Sequence of chain 1.J:
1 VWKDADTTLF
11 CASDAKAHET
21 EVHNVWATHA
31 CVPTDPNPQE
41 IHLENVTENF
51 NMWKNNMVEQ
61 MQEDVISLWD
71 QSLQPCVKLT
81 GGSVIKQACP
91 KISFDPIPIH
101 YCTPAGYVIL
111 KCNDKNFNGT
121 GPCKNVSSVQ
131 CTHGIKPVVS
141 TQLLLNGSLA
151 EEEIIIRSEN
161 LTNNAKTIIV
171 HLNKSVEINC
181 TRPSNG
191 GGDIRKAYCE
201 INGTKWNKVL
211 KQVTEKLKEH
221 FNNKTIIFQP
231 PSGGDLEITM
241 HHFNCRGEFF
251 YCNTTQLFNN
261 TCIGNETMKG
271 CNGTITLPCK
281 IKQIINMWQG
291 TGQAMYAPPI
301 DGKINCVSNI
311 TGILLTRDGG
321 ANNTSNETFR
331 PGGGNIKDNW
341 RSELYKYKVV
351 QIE

Binding-site contacts:
Ligand atom C4 contacts residue ASN309 of chain 1.J at 3.3 Å.
Ligand atom C1 contacts residue SER175 of chain 1.J at 4.2 Å.
Ligand atom O7 contacts residue VAL307 of chain 1.J at 4.2 Å.
Ligand atom N2 contacts residue ASN309 of chain 1.J at 2.9 Å (h-bond).
Ligand atom C2 contacts residue ASN309 of chain 1.J at 1.8 Å.
Ligand atom C6 contacts residue ASN309 of chain 1.J at 4.5 Å.
Ligand atom O6 contacts residue SER175 of chain 1.J at 4.1 Å.
Ligand atom C3 contacts residue ASN309 of chain 1.J at 3.0 Å.
Ligand atom C5 contacts residue ASN309 of chain 1.J at 3.4 Å.
Ligand atom O3 contacts residue ASN309 of chain 1.J at 3.8 Å.
Ligand atom O7 contacts residue ASN309 of chain 1.J at 2.9 Å.
Ligand atom O7 contacts residue ASN146 of chain 1.J at 4.2 Å.
Ligand atom O5 contacts residue ASN309 of chain 1.J at 2.3 Å (h-bond).
Ligand atom O5 contacts residue SER175 of chain 1.J at 3.5 Å (h-bond).
Ligand atom C8 contacts residue ASN309 of chain 1.J at 4.4 Å.
Ligand atom C7 contacts residue ASN309 of chain 1.J at 3.2 Å.
Ligand atom C6 contacts residue SER175 of chain 1.J at 4.4 Å.
Ligand atom O7 contacts residue SER308 of chain 1.J at 4.2 Å.
Ligand atom C1 contacts residue ASN309 of chain 1.J at 1.4 Å.

This protein binds this small molecule.
Small molecule (SMILES): CC(=O)N[C@@H]1[C@@H](O)[C@H](O)[C@@H](CO)O[C@H]1O